Binding-site contacts:
Ligand atom C04 contacts residue TRP70 of chain 1.L at 3.5 Å (hydrophobic).
Ligand atom O16 contacts residue TRP70 of chain 1.L at 3.5 Å.
Ligand atom C02 contacts residue TRP64 of chain 1.L at 3.4 Å (hydrophobic).
Ligand atom C08 contacts residue TRP64 of chain 1.L at 3.6 Å (hydrophobic).
Ligand atom C06 contacts residue TRP70 of chain 1.L at 3.5 Å (hydrophobic).
Ligand atom N03 contacts residue TRP70 of chain 1.L at 4.1 Å.
Ligand atom N03 contacts residue HIS62 of chain 1.L at 2.9 Å (h-bond).
Ligand atom O18 contacts residue TRP84 of chain 1.L at 3.7 Å.
Ligand atom C06 contacts residue PHE86 of chain 1.L at 4.2 Å (hydrophobic).
Ligand atom N03 contacts residue SER63 of chain 1.L at 4.1 Å.
Ligand atom C07 contacts residue TRP70 of chain 1.L at 3.6 Å (hydrophobic).
Ligand atom C08 contacts residue TRP84 of chain 1.L at 4.3 Å (hydrophobic).
Ligand atom C4 contacts residue TRP70 of chain 1.L at 4.3 Å (hydrophobic).
Ligand atom O05 contacts residue SER63 of chain 1.L at 3.5 Å.
Ligand atom C04 contacts residue HIS62 of chain 1.L at 3.9 Å.
Ligand atom O05 contacts residue TRP70 of chain 1.L at 3.4 Å.
Ligand atom C02 contacts residue HIS62 of chain 1.L at 3.7 Å.
Ligand atom C07 contacts residue TRP84 of chain 1.L at 3.5 Å (hydrophobic).
Ligand atom O01 contacts residue TRP64 of chain 1.L at 3.2 Å (h-bond).
Ligand atom C04 contacts residue PHE86 of chain 1.L at 4.2 Å (hydrophobic).
Ligand atom N03 contacts residue VAL61 of chain 1.L at 4.5 Å.
Ligand atom O16 contacts residue VAL61 of chain 1.L at 3.9 Å.
Ligand atom O18 contacts residue TRP64 of chain 1.L at 4.4 Å.
Ligand atom C04 contacts residue TRP64 of chain 1.L at 3.5 Å (hydrophobic).
Ligand atom C06 contacts residue TRP64 of chain 1.L at 4.2 Å (hydrophobic).
Ligand atom O16 contacts residue HIS62 of chain 1.L at 3.9 Å.
Ligand atom O05 contacts residue PHE86 of chain 1.L at 3.3 Å.
Ligand atom O05 contacts residue HIS62 of chain 1.L at 3.9 Å.
Ligand atom C04 contacts residue SER63 of chain 1.L at 4.2 Å.
Ligand atom C06 contacts residue TRP84 of chain 1.L at 3.8 Å (hydrophobic).
Ligand atom O05 contacts residue TRP64 of chain 1.L at 3.0 Å (h-bond).
Ligand atom N03 contacts residue TRP64 of chain 1.L at 3.2 Å (h-bond).
Ligand atom C02 contacts residue TRP70 of chain 1.L at 4.5 Å (hydrophobic).
Ligand atom O01 contacts residue HIS62 of chain 1.L at 3.6 Å.

The protein below binds the small molecule below.
Small molecule (SMILES): O=C1CC[C@H](N2C(=O)c3ccccc3C2=O)C(=O)N1

Sequence of chain 1.L:
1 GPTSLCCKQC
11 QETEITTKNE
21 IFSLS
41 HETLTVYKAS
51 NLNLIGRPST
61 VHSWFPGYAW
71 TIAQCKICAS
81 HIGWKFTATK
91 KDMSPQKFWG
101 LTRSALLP